Binding-site contacts:
Ligand atom O3' contacts residue ARG125 of chain 25.A at 4.0 Å.
Ligand atom P contacts residue ARG125 of chain 25.A at 3.7 Å.
Ligand atom OP2 contacts residue ILE23 of chain 54.A at 4.5 Å.
Ligand atom OP3 contacts residue ARG125 of chain 25.A at 2.8 Å.
Ligand atom N3 contacts residue ARG125 of chain 25.A at 3.6 Å (salt-bridge).
Ligand atom C4 contacts residue ARG125 of chain 25.A at 3.5 Å.
Ligand atom C1' contacts residue ARG125 of chain 25.A at 4.2 Å.
Ligand atom O5' contacts residue ARG131 of chain 25.A at 2.6 Å (salt-bridge).
Ligand atom O4 contacts residue SER17 of chain 54.A at 3.2 Å.
Ligand atom O2 contacts residue ASN16 of chain 54.A at 2.5 Å (h-bond).
Ligand atom C5 contacts residue ARG125 of chain 25.A at 3.5 Å.
Ligand atom O2 contacts residue ARG125 of chain 25.A at 3.9 Å.
Ligand atom N1 contacts residue ARG125 of chain 25.A at 3.7 Å.
Ligand atom P contacts residue ILE23 of chain 54.A at 4.4 Å.
Ligand atom N1 contacts residue ASN16 of chain 54.A at 4.4 Å.
Ligand atom N3 contacts residue SER17 of chain 54.A at 4.3 Å.
Ligand atom C6 contacts residue ARG125 of chain 25.A at 3.5 Å.
Ligand atom C2 contacts residue ARG125 of chain 25.A at 3.8 Å.
Ligand atom O5' contacts residue ARG125 of chain 25.A at 3.0 Å (salt-bridge).
Ligand atom C5' contacts residue ARG131 of chain 25.A at 3.2 Å.
Ligand atom OP3 contacts residue ILE23 of chain 54.A at 4.2 Å.
Ligand atom OP1 contacts residue ILE23 of chain 54.A at 3.9 Å.
Ligand atom OP1 contacts residue ARG131 of chain 25.A at 3.4 Å (salt-bridge).
Ligand atom C2 contacts residue ASN16 of chain 54.A at 3.0 Å.
Ligand atom O4 contacts residue ARG125 of chain 25.A at 3.8 Å.
Ligand atom C3' contacts residue ARG125 of chain 25.A at 3.3 Å.
Ligand atom C5 contacts residue THR21 of chain 54.A at 4.3 Å.
Ligand atom C5' contacts residue MET76 of chain 25.A at 4.3 Å (hydrophobic).
Ligand atom C4 contacts residue SER17 of chain 54.A at 4.1 Å.
Ligand atom C4' contacts residue ARG125 of chain 25.A at 4.4 Å.
Ligand atom O4 contacts residue THR21 of chain 54.A at 3.9 Å.
Ligand atom C5' contacts residue SER77 of chain 25.A at 4.4 Å.
Ligand atom N3 contacts residue ASN16 of chain 54.A at 2.9 Å (h-bond).
Ligand atom OP1 contacts residue ARG125 of chain 25.A at 2.9 Å (salt-bridge).
Ligand atom OP2 contacts residue ARG131 of chain 25.A at 3.7 Å.
Ligand atom C2' contacts residue ARG125 of chain 25.A at 3.6 Å.
Ligand atom C5' contacts residue ARG125 of chain 25.A at 4.1 Å.
Ligand atom P contacts residue ARG131 of chain 25.A at 3.5 Å.
Ligand atom C4 contacts residue ASN16 of chain 54.A at 4.1 Å.
Ligand atom OP2 contacts residue SER77 of chain 25.A at 4.1 Å.

Sequence of chain 54.A:
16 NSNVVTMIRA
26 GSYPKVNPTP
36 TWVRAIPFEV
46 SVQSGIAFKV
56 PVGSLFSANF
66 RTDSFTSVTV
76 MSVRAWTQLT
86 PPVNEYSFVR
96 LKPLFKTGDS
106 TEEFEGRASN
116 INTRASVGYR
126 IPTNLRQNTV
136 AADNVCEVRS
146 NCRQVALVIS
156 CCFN

A protein and the small-molecule ligand that binds it are described below.
Small molecule (SMILES): CO[P](=O)(O)O[C@H]1[C@@H](O)[C@H](n2ccc(=O)[nH]c2=O)O[C@@H]1COP(=O)(O)O

Sequence of chain 25.A:
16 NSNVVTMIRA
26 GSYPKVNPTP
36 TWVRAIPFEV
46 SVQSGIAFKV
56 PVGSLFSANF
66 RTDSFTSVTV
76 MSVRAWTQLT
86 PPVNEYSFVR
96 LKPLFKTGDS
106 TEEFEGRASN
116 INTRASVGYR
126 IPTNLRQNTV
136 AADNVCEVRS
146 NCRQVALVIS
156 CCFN